This small molecule binds to this protein.
Small molecule (SMILES): C=Cc1c(C)c2n3c1C=C1C(C)=C(CC)C4=N1->[Fe]31<-N3=C(C5=c6c(c(C)c(n61)=C4)C(=O)C5)[C@@H](CCC(=O)OC)[C@H](C)C3=C2

Sequence of chain 1.A:
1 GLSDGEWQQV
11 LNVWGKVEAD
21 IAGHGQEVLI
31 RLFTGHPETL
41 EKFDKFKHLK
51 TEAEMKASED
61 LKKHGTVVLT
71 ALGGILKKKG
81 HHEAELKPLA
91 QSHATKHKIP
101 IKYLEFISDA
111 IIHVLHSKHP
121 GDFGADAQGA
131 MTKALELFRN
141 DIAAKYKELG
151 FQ

Binding-site contacts:
Ligand atom C18 contacts residue PHE43 of chain 1.A at 3.5 Å (hydrophobic).
Ligand atom C14 contacts residue PHE43 of chain 1.A at 3.6 Å (hydrophobic).
Ligand atom C25 contacts residue CYN1 of chain 1.E at 3.5 Å.
Ligand atom C19 contacts residue PHE43 of chain 1.A at 3.6 Å (hydrophobic).
Ligand atom N2 contacts residue CYN1 of chain 1.E at 3.0 Å.
Ligand atom N4 contacts residue CYN1 of chain 1.E at 2.8 Å.
Ligand atom C28 contacts residue LEU89 of chain 1.A at 3.6 Å (hydrophobic).
Ligand atom O4 contacts residue SER92 of chain 1.A at 2.7 Å (h-bond).
Ligand atom C22 contacts residue HIS97 of chain 1.A at 3.4 Å.
Ligand atom C17 contacts residue CYN1 of chain 1.E at 3.6 Å.
Ligand atom N1 contacts residue HIS93 of chain 1.A at 3.0 Å (h-bond).
Ligand atom C19 contacts residue LYS42 of chain 1.A at 3.2 Å.
Ligand atom FE contacts residue CYN1 of chain 1.E at 2.1 Å.
Ligand atom N2 contacts residue HIS93 of chain 1.A at 3.0 Å (h-bond).
Ligand atom O4 contacts residue LEU89 of chain 1.A at 3.6 Å.
Ligand atom C16 contacts residue PHE43 of chain 1.A at 3.6 Å (hydrophobic).
Ligand atom C33 contacts residue HIS93 of chain 1.A at 3.5 Å.
Ligand atom C20 contacts residue HIS97 of chain 1.A at 3.7 Å.
Ligand atom N1 contacts residue CYN1 of chain 1.E at 3.0 Å.
Ligand atom FE contacts residue HIS93 of chain 1.A at 2.0 Å.
Ligand atom C25 contacts residue HIS93 of chain 1.A at 3.6 Å.
Ligand atom C23 contacts residue HIS93 of chain 1.A at 3.7 Å.
Ligand atom C33 contacts residue CYN1 of chain 1.E at 3.5 Å.
Ligand atom O1 contacts residue HIS97 of chain 1.A at 3.0 Å.
Ligand atom N3 contacts residue HIS93 of chain 1.A at 3.0 Å (h-bond).
Ligand atom N4 contacts residue HIS93 of chain 1.A at 2.9 Å (h-bond).
Ligand atom C11 contacts residue LEU104 of chain 1.A at 3.6 Å (hydrophobic).
Ligand atom C13 contacts residue ILE99 of chain 1.A at 3.7 Å (hydrophobic).
Ligand atom C30 contacts residue PRO88 of chain 1.A at 3.2 Å (hydrophobic).
Ligand atom C21 contacts residue HIS97 of chain 1.A at 3.2 Å.
Ligand atom C34 contacts residue HIS93 of chain 1.A at 3.6 Å.
Ligand atom C32 contacts residue VAL67 of chain 1.A at 3.6 Å (hydrophobic).
Ligand atom C5 contacts residue PHE138 of chain 1.A at 3.6 Å (hydrophobic).
Ligand atom C23 contacts residue CYN1 of chain 1.E at 3.4 Å.
Ligand atom C11 contacts residue TYR103 of chain 1.A at 3.2 Å (hydrophobic).
Ligand atom C29 contacts residue LEU89 of chain 1.A at 3.5 Å (hydrophobic).
Ligand atom C34 contacts residue CYN1 of chain 1.E at 3.7 Å.
Ligand atom O4 contacts residue PRO88 of chain 1.A at 3.5 Å (h-bond).
Ligand atom C17 contacts residue PHE43 of chain 1.A at 3.4 Å (hydrophobic).
Ligand atom N3 contacts residue CYN1 of chain 1.E at 2.8 Å.